Sequence of chain 1.F:
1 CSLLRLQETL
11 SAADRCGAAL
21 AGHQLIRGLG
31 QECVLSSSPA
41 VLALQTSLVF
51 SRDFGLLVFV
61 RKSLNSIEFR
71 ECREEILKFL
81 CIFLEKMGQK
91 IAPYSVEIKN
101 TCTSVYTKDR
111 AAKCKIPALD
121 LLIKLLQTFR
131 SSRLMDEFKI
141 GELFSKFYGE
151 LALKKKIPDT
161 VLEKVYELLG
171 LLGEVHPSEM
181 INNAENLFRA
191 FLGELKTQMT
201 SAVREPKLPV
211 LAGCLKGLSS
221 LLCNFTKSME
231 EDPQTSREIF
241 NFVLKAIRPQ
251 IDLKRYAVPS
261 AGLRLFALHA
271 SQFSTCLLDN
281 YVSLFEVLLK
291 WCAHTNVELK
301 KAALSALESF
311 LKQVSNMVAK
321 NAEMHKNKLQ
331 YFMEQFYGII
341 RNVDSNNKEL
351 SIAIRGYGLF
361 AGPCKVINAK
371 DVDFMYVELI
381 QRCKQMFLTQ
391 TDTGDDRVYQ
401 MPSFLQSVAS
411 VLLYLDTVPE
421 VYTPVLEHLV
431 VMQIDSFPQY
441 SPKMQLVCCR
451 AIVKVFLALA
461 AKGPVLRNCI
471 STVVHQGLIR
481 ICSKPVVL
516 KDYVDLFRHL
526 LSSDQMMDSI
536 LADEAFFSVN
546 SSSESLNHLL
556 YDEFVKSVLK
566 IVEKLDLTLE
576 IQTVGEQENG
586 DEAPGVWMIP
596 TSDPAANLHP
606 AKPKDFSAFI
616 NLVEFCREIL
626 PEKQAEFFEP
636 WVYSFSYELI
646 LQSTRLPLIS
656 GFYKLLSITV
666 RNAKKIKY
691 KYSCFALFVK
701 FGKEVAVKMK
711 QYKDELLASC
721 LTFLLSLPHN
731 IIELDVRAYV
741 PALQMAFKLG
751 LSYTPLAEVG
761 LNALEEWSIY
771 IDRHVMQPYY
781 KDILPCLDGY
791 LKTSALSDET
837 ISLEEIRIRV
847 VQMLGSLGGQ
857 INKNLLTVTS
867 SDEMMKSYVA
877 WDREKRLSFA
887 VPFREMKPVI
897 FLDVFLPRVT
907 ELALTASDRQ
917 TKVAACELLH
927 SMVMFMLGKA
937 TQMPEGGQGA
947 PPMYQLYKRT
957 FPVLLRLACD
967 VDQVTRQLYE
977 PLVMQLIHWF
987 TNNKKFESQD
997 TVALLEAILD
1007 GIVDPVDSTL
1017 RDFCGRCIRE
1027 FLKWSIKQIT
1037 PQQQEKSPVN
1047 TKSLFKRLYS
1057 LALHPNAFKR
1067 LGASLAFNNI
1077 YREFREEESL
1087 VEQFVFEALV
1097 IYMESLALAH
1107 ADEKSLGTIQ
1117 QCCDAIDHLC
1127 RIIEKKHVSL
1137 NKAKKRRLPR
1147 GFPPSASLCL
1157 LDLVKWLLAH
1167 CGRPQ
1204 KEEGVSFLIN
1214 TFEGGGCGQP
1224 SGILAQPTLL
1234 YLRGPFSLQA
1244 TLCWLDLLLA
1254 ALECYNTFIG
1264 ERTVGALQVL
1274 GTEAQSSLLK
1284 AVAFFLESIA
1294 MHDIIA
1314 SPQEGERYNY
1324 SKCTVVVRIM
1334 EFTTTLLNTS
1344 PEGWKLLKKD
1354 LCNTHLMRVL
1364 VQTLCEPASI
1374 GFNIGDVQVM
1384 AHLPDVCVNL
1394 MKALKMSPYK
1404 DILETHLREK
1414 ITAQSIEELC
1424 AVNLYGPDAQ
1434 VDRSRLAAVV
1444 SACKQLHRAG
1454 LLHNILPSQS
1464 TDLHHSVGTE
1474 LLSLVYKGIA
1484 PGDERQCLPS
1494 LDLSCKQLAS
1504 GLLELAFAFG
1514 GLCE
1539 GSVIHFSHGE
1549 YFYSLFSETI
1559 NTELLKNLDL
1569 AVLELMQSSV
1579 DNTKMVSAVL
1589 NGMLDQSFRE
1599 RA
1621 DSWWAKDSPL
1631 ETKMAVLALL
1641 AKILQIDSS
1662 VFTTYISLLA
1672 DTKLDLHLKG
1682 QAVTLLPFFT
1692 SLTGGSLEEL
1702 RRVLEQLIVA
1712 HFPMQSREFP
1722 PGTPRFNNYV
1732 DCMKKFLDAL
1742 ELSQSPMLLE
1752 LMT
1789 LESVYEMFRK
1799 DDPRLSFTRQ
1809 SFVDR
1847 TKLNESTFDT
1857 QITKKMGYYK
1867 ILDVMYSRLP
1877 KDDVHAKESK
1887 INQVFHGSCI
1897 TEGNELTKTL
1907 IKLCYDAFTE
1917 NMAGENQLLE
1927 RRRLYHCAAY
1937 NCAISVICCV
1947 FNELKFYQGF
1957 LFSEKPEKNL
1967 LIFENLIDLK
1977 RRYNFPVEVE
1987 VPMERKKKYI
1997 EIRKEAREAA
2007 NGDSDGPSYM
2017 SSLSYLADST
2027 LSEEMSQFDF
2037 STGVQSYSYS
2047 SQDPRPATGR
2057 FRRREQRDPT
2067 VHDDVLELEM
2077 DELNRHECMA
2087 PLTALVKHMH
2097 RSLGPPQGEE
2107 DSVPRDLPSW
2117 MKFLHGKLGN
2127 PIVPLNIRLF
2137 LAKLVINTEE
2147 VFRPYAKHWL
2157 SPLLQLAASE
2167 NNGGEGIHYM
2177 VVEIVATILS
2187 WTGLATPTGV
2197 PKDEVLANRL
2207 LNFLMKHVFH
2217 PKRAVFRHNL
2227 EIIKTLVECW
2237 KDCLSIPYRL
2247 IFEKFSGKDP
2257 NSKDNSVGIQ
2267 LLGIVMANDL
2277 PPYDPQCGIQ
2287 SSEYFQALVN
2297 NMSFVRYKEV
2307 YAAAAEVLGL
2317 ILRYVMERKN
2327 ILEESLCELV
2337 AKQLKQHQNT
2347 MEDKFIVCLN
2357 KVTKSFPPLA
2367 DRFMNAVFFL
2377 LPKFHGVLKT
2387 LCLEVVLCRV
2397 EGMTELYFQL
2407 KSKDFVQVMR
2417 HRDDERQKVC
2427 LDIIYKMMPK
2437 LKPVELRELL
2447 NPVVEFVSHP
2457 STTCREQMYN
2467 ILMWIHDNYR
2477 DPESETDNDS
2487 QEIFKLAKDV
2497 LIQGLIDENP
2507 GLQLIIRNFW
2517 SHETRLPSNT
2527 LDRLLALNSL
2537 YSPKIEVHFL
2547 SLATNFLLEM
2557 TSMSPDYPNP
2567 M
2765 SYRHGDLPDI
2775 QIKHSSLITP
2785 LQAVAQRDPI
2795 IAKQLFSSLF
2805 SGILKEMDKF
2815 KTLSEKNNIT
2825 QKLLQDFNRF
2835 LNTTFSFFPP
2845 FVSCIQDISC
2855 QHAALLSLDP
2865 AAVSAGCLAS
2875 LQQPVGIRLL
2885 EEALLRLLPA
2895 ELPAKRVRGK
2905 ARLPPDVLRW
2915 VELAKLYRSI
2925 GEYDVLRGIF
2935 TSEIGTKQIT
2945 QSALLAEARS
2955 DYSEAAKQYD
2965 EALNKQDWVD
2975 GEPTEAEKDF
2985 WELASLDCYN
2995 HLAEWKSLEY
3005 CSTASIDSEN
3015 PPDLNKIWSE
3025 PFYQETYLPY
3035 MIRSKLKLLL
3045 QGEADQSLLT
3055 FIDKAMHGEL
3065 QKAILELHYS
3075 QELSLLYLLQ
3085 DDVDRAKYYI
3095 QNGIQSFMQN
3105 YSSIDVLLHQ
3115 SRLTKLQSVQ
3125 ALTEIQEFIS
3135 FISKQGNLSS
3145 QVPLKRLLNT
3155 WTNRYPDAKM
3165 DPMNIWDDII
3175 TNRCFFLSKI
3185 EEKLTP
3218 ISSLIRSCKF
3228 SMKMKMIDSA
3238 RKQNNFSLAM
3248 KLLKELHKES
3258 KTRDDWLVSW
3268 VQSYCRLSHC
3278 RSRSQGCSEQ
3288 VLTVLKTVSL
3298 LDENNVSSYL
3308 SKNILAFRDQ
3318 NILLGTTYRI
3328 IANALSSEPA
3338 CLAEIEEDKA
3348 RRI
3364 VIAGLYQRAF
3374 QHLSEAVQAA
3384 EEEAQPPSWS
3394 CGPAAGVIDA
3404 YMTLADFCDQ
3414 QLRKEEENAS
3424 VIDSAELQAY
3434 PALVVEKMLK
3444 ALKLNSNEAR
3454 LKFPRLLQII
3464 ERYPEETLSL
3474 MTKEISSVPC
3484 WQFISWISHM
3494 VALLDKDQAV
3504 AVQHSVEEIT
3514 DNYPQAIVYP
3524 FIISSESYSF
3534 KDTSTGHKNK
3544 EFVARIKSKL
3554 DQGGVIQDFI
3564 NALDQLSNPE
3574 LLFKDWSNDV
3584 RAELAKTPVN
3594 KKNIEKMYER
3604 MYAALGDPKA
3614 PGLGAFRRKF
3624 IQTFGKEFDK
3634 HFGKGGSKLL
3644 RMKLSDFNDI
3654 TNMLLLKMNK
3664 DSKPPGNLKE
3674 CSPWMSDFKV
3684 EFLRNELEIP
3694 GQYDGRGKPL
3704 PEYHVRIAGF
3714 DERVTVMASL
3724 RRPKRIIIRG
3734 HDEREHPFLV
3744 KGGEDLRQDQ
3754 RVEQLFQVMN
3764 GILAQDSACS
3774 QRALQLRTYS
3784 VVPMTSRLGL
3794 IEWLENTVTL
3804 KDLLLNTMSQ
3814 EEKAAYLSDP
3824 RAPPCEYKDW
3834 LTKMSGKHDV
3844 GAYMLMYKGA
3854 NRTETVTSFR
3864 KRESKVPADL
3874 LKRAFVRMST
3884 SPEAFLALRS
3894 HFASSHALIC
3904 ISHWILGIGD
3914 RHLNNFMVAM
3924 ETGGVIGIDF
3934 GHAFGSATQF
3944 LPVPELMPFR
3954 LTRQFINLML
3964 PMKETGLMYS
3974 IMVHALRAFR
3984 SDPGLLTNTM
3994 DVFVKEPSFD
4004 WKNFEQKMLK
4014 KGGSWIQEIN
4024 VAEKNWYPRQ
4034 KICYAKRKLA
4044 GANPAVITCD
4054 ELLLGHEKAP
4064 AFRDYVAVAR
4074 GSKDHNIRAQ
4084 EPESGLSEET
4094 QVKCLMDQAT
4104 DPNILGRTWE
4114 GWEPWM

This small molecule binds to this protein.
Small molecule (SMILES): C[C@H](N)C(=O)N[C@@H](C)C(=O)N[C@@H](C)C(=O)N[C@@H](C)C(=O)N[C@@H](C)C(=O)N[C@@H](C)C(=O)N[C@@H](C)C(=O)N[C@@H](C)C(=O)N[C@@H](C)C(=O)N[C@@H](C)C(=O)N[C@@H](C)C(=O)N[C@@H](C)C(=O)N[C@@H](C)C(=O)N[C@@H](C)C(=O)N[C@@H](C)C=O

Binding-site contacts:
Ligand atom CB contacts residue THR2231 of chain 1.F at 3.7 Å.
Ligand atom CB contacts residue LEU2185 of chain 1.F at 3.5 Å (hydrophobic).
Ligand atom C contacts residue LEU2185 of chain 1.F at 3.2 Å (hydrophobic).
Ligand atom CA contacts residue LEU2185 of chain 1.F at 3.8 Å (hydrophobic).
Ligand atom O contacts residue LEU2185 of chain 1.F at 3.2 Å.